Sequence of chain 1.A:
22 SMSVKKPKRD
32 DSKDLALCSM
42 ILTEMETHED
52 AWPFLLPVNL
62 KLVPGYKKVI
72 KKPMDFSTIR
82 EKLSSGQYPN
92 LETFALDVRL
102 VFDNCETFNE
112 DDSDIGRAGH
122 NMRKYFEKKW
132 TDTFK

This small molecule binds to this protein.
Small molecule (SMILES): CC(=O)c1cccc(O)c1

Binding-site contacts:
Ligand atom C04 contacts residue ILE116 of chain 1.A at 3.9 Å (hydrophobic).
Ligand atom C01 contacts residue VAL59 of chain 1.A at 3.9 Å (hydrophobic).
Ligand atom O10 contacts residue PHE109 of chain 1.A at 4.5 Å.
Ligand atom C01 contacts residue PHE55 of chain 1.A at 3.9 Å (hydrophobic).
Ligand atom C05 contacts residue ILE116 of chain 1.A at 3.9 Å (hydrophobic).
Ligand atom C04 contacts residue VAL59 of chain 1.A at 4.0 Å (hydrophobic).
Ligand atom C01 contacts residue PRO54 of chain 1.A at 3.4 Å (hydrophobic).
Ligand atom O10 contacts residue EDO1 of chain 1.B at 0.5 Å (h-bond).
Ligand atom O09 contacts residue ILE116 of chain 1.A at 4.4 Å.
Ligand atom C02 contacts residue VAL59 of chain 1.A at 3.9 Å (hydrophobic).
Ligand atom C05 contacts residue EDO1 of chain 1.B at 3.1 Å.
Ligand atom O09 contacts residue EDO1 of chain 1.B at 1.9 Å (h-bond).
Ligand atom C03 contacts residue ILE116 of chain 1.A at 3.9 Å (hydrophobic).
Ligand atom C04 contacts residue EDO1 of chain 1.B at 2.1 Å.
Ligand atom O09 contacts residue VAL64 of chain 1.A at 3.8 Å.
Ligand atom C03 contacts residue VAL59 of chain 1.A at 3.9 Å (hydrophobic).
Ligand atom O10 contacts residue TYR67 of chain 1.A at 3.8 Å.
Ligand atom O10 contacts residue ASN110 of chain 1.A at 3.1 Å (h-bond).
Ligand atom C08 contacts residue ASN110 of chain 1.A at 4.3 Å.
Ligand atom C06 contacts residue EDO1 of chain 1.B at 2.9 Å.
Ligand atom O10 contacts residue VAL59 of chain 1.A at 4.4 Å.
Ligand atom C02 contacts residue TYR67 of chain 1.A at 4.4 Å (hydrophobic).
Ligand atom O10 contacts residue ILE116 of chain 1.A at 4.2 Å.
Ligand atom C02 contacts residue PRO54 of chain 1.A at 4.5 Å (hydrophobic).
Ligand atom C07 contacts residue ILE116 of chain 1.A at 3.8 Å (hydrophobic).
Ligand atom C08 contacts residue ILE116 of chain 1.A at 3.8 Å (hydrophobic).
Ligand atom C08 contacts residue EDO1 of chain 1.B at 0.8 Å.
Ligand atom C02 contacts residue EDO1 of chain 1.B at 1.1 Å.
Ligand atom C07 contacts residue EDO1 of chain 1.B at 1.6 Å.
Ligand atom C04 contacts residue PRO54 of chain 1.A at 3.7 Å (hydrophobic).
Ligand atom C06 contacts residue ILE116 of chain 1.A at 3.9 Å (hydrophobic).
Ligand atom O09 contacts residue PHE109 of chain 1.A at 4.4 Å.
Ligand atom C01 contacts residue EDO1 of chain 1.B at 2.5 Å.
Ligand atom C03 contacts residue EDO1 of chain 1.B at 0.7 Å.
Ligand atom C01 contacts residue ILE116 of chain 1.A at 4.4 Å (hydrophobic).
Ligand atom C07 contacts residue VAL64 of chain 1.A at 4.4 Å (hydrophobic).
Ligand atom C02 contacts residue ASN110 of chain 1.A at 4.0 Å.
Ligand atom C02 contacts residue ILE116 of chain 1.A at 4.1 Å (hydrophobic).